Binding-site contacts:
Ligand atom O2' contacts residue ASP369 of chain 1.D at 2.5 Å (salt-bridge).
Ligand atom N3 contacts residue NAD1 of chain 1.X at 3.6 Å.
Ligand atom C5 contacts residue ILE335 of chain 1.D at 3.5 Å (hydrophobic).
Ligand atom C3' contacts residue SER73 of chain 1.D at 3.4 Å.
Ligand atom O2P contacts residue SER393 of chain 1.D at 3.2 Å (h-bond).
Ligand atom O3' contacts residue ASP369 of chain 1.D at 3.7 Å.
Ligand atom C2 contacts residue GLN446 of chain 1.D at 3.6 Å.
Ligand atom O6 contacts residue GLY447 of chain 1.D at 3.6 Å.
Ligand atom P contacts residue SER334 of chain 1.D at 3.7 Å.
Ligand atom O3P contacts residue SER334 of chain 1.D at 2.5 Å (h-bond).
Ligand atom C4 contacts residue NAD1 of chain 1.X at 3.5 Å.
Ligand atom C4 contacts residue ILE335 of chain 1.D at 3.6 Å (hydrophobic).
Ligand atom O6 contacts residue MET419 of chain 1.D at 3.2 Å (h-bond).
Ligand atom N3 contacts residue CYS336 of chain 1.D at 2.6 Å (h-bond).
Ligand atom O1P contacts residue SER334 of chain 1.D at 2.8 Å (h-bond).
Ligand atom O2P contacts residue GLY392 of chain 1.D at 2.8 Å (h-bond).
Ligand atom O6 contacts residue GLY418 of chain 1.D at 3.5 Å.
Ligand atom O3P contacts residue TYR416 of chain 1.D at 2.9 Å (h-bond).
Ligand atom O2' contacts residue ARG327 of chain 1.D at 3.0 Å (salt-bridge).
Ligand atom C1' contacts residue NAD1 of chain 1.X at 3.7 Å.
Ligand atom O6 contacts residue GLY420 of chain 1.D at 2.5 Å (h-bond).
Ligand atom O2' contacts residue NAD1 of chain 1.X at 3.6 Å (h-bond).
Ligand atom O1P contacts residue GLY333 of chain 1.D at 3.3 Å.
Ligand atom N1 contacts residue GLY447 of chain 1.D at 3.7 Å.
Ligand atom N7 contacts residue MET419 of chain 1.D at 3.3 Å (h-bond).
Ligand atom N1 contacts residue CYS336 of chain 1.D at 3.0 Å (h-bond).
Ligand atom N7 contacts residue NAD1 of chain 1.X at 3.4 Å.
Ligand atom N9 contacts residue NAD1 of chain 1.X at 3.7 Å.
Ligand atom C5 contacts residue NAD1 of chain 1.X at 3.5 Å.
Ligand atom N1 contacts residue GLN446 of chain 1.D at 3.0 Å (h-bond).
Ligand atom C6 contacts residue GLY420 of chain 1.D at 3.7 Å.
Ligand atom O1P contacts residue GLY371 of chain 1.D at 3.0 Å (h-bond).
Ligand atom O1P contacts residue GLY370 of chain 1.D at 3.6 Å.
Ligand atom O5' contacts residue GLY370 of chain 1.D at 3.5 Å.
Ligand atom C2 contacts residue CYS336 of chain 1.D at 1.8 Å (hydrophobic).
Ligand atom O3P contacts residue SER393 of chain 1.D at 3.4 Å (h-bond).
Ligand atom O3' contacts residue SER73 of chain 1.D at 2.5 Å (h-bond).
Ligand atom C5' contacts residue TYR416 of chain 1.D at 3.6 Å (hydrophobic).
Ligand atom O3' contacts residue ARG327 of chain 1.D at 3.6 Å (salt-bridge).
Ligand atom C2' contacts residue ARG327 of chain 1.D at 3.4 Å.

A protein and the small-molecule ligand that binds it are described below.
Small molecule (SMILES): O=c1[nH]cnc2c1ncn2[C@@H]1O[C@H](COP(=O)(O)O)[C@@H](O)[C@H]1O

Sequence of chain 1.D:
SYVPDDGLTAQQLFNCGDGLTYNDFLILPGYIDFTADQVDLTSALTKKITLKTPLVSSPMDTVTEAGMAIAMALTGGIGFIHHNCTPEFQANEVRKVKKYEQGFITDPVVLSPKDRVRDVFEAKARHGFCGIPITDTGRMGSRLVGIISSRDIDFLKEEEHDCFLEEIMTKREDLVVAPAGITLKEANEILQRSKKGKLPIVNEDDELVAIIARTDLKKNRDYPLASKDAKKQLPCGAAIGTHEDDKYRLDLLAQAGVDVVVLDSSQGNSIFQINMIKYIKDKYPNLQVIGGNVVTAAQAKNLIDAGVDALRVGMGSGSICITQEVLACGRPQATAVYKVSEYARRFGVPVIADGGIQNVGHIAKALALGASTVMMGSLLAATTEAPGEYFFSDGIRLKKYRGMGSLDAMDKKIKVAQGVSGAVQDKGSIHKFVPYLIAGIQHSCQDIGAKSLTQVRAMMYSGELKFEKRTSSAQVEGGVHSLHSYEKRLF